Binding-site contacts:
Ligand atom C3 contacts residue ASN122 of chain 1.H at 3.8 Å.
Ligand atom O7 contacts residue GLN100 of chain 1.H at 3.8 Å.
Ligand atom O7 contacts residue THR98 of chain 1.H at 4.5 Å.
Ligand atom C8 contacts residue GLN100 of chain 1.H at 3.9 Å.
Ligand atom C7 contacts residue GLN100 of chain 1.H at 4.2 Å.
Ligand atom C7 contacts residue ASN122 of chain 1.H at 3.7 Å.
Ligand atom N2 contacts residue ASN122 of chain 1.H at 2.9 Å (h-bond).
Ligand atom C2 contacts residue ASN122 of chain 1.H at 2.4 Å.
Ligand atom C4 contacts residue ASN122 of chain 1.H at 4.2 Å.
Ligand atom O3 contacts residue GLN100 of chain 1.H at 4.4 Å.
Ligand atom C5 contacts residue ASN122 of chain 1.H at 3.6 Å.
Ligand atom C8 contacts residue PHE121 of chain 1.H at 3.8 Å (hydrophobic).
Ligand atom C1 contacts residue ASN122 of chain 1.H at 1.4 Å.
Ligand atom O5 contacts residue ASN122 of chain 1.H at 2.3 Å (h-bond).
Ligand atom O7 contacts residue ASN122 of chain 1.H at 4.0 Å.
Ligand atom C8 contacts residue SER120 of chain 1.H at 3.4 Å.

The small molecule below binds the protein below.
Small molecule (SMILES): CC(=O)N[C@H]1[C@H](O[C@H]2[C@H](O)[C@@H](NC(C)=O)CO[C@@H]2CO)O[C@H](CO)[C@@H](O)[C@@H]1O

Sequence of chain 1.H:
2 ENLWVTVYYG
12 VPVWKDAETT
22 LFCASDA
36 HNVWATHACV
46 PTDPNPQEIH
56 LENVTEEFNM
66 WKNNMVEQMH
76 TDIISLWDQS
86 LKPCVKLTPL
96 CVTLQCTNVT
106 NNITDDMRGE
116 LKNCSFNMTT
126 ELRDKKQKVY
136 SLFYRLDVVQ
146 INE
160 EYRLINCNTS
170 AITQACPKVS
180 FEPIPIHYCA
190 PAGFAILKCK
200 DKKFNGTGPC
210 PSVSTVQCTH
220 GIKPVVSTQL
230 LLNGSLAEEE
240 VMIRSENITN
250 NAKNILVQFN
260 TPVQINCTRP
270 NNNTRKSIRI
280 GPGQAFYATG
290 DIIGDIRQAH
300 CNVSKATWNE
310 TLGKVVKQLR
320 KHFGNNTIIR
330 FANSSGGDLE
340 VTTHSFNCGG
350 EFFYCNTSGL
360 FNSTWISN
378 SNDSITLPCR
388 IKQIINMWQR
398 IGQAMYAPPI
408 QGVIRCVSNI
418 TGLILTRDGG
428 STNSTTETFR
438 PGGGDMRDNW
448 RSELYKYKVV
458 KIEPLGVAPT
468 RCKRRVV